The small molecule below binds the protein below.
Small molecule (SMILES): Nc1ncnc2c1ncn2[C@@H]1O[C@H](CO[P](=O)(O)O[P](=O)(O)OP(=O)(O)O)C[C@H]1O

Sequence of chain 1.E:
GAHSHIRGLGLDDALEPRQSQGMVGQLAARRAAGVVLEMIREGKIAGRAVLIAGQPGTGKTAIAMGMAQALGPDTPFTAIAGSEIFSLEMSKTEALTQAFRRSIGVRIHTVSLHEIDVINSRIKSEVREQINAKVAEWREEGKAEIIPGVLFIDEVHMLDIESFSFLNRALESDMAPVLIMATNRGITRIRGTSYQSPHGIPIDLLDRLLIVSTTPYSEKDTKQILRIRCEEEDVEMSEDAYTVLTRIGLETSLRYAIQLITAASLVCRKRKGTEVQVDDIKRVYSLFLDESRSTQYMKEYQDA

Binding-site contacts:
Ligand atom C5 contacts residue TYR265 of chain 1.E at 3.4 Å (hydrophobic).
Ligand atom C4' contacts residue ILE306 of chain 1.E at 3.7 Å (hydrophobic).
Ligand atom O3B contacts residue LYS86 of chain 1.E at 3.5 Å (salt-bridge).
Ligand atom O2G contacts residue ASP255 of chain 1.A at 3.6 Å.
Ligand atom O1A contacts residue GLY83 of chain 1.E at 3.4 Å.
Ligand atom O1G contacts residue ASP202 of chain 1.E at 3.5 Å (salt-bridge).
Ligand atom C2 contacts residue GLY48 of chain 1.E at 3.3 Å.
Ligand atom C5 contacts residue ILE273 of chain 1.E at 3.6 Å (hydrophobic).
Ligand atom N1 contacts residue MET49 of chain 1.E at 3.7 Å.
Ligand atom O4' contacts residue ILE306 of chain 1.E at 3.7 Å.
Ligand atom O2B contacts residue THR87 of chain 1.E at 2.7 Å (h-bond).
Ligand atom O1B contacts residue LYS86 of chain 1.E at 3.5 Å (salt-bridge).
Ligand atom C2 contacts residue ILE31 of chain 1.E at 3.7 Å (hydrophobic).
Ligand atom O2A contacts residue ALA88 of chain 1.E at 3.6 Å.
Ligand atom N7 contacts residue TYR265 of chain 1.E at 2.7 Å (h-bond).
Ligand atom C6 contacts residue TYR265 of chain 1.E at 3.5 Å (hydrophobic).
Ligand atom O1B contacts residue GLY83 of chain 1.E at 3.0 Å (h-bond).
Ligand atom O4' contacts residue LEU302 of chain 1.E at 3.3 Å.
Ligand atom O2A contacts residue THR87 of chain 1.E at 3.4 Å.
Ligand atom O1B contacts residue GLY85 of chain 1.E at 3.5 Å (h-bond).
Ligand atom N1 contacts residue VAL50 of chain 1.E at 3.3 Å (h-bond).
Ligand atom O1G contacts residue THR87 of chain 1.E at 3.7 Å.
Ligand atom N1 contacts residue GLY48 of chain 1.E at 3.7 Å.
Ligand atom PB contacts residue GLY83 of chain 1.E at 3.4 Å.
Ligand atom N6 contacts residue VAL50 of chain 1.E at 2.8 Å (h-bond).
Ligand atom O1B contacts residue THR84 of chain 1.E at 2.9 Å (h-bond).
Ligand atom N7 contacts residue GLY85 of chain 1.E at 3.4 Å.
Ligand atom O1A contacts residue THR84 of chain 1.E at 3.4 Å (h-bond).
Ligand atom O3B contacts residue GLY83 of chain 1.E at 3.3 Å (h-bond).
Ligand atom O2B contacts residue LYS86 of chain 1.E at 3.2 Å.
Ligand atom C6 contacts residue VAL50 of chain 1.E at 3.6 Å (hydrophobic).
Ligand atom O2' contacts residue ALA27 of chain 1.E at 3.5 Å (h-bond).
Ligand atom O2' contacts residue HIS30 of chain 1.E at 3.0 Å (h-bond).
Ligand atom N3 contacts residue HIS30 of chain 1.E at 3.2 Å (h-bond).
Ligand atom N6 contacts residue TYR265 of chain 1.E at 2.8 Å (h-bond).
Ligand atom O3G contacts residue GLY83 of chain 1.E at 3.7 Å.
Ligand atom O1A contacts residue GLY85 of chain 1.E at 2.9 Å (h-bond).
Ligand atom O3A contacts residue GLY83 of chain 1.E at 3.5 Å.
Ligand atom O2G contacts residue ASP202 of chain 1.E at 3.6 Å (salt-bridge).
Ligand atom O3G contacts residue ASP255 of chain 1.A at 3.6 Å.

Sequence of chain 1.A:
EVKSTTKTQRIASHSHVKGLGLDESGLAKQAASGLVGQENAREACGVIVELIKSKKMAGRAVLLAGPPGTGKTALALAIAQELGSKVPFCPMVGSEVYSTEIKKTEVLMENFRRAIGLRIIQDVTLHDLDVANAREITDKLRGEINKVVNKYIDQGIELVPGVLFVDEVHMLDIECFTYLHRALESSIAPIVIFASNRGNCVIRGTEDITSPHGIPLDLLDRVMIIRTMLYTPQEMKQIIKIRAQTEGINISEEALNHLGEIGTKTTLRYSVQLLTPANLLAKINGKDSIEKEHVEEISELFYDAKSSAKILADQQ